This protein binds this small molecule.
Small molecule (SMILES): C[C@H](O)[C@H](N)[C@@H]1O[C@](O)(C(=O)O)C[C@H](O)[C@@H]1N

Sequence of chain 1.L:
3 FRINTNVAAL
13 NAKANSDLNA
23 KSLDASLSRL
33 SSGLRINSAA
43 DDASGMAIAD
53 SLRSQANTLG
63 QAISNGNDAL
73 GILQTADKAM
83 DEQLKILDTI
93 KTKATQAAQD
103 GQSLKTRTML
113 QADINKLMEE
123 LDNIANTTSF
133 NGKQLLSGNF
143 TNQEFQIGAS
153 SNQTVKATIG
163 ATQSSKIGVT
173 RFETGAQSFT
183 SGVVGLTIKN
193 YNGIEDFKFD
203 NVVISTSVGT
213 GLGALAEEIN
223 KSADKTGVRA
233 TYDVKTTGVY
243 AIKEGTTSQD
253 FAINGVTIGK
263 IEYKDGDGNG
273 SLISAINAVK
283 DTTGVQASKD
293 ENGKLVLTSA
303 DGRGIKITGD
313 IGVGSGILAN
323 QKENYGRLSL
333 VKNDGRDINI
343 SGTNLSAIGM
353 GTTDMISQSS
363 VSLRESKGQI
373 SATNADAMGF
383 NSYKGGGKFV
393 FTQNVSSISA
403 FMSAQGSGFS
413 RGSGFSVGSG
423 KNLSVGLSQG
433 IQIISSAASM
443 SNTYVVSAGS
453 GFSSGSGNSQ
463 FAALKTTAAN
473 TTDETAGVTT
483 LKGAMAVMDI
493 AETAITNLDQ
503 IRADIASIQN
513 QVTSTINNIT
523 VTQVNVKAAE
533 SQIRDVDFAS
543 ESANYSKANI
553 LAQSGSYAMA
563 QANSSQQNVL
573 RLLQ

Binding-site contacts:
Ligand atom C5 contacts residue GLY451 of chain 1.L at 4.3 Å.
Ligand atom C3 contacts residue VAL447 of chain 1.L at 4.2 Å (hydrophobic).
Ligand atom C6 contacts residue SER449 of chain 1.L at 3.4 Å.
Ligand atom O4 contacts residue GLY451 of chain 1.L at 3.6 Å.
Ligand atom C4 contacts residue GLY451 of chain 1.L at 3.8 Å.
Ligand atom O1A contacts residue LYS467 of chain 1.L at 4.1 Å.
Ligand atom C4 contacts residue SER452 of chain 1.L at 3.4 Å.
Ligand atom O1A contacts residue SER449 of chain 1.L at 3.4 Å.
Ligand atom O4 contacts residue SER449 of chain 1.L at 3.7 Å.
Ligand atom O1B contacts residue VAL448 of chain 1.L at 4.3 Å.
Ligand atom C1 contacts residue VAL447 of chain 1.L at 4.4 Å (hydrophobic).
Ligand atom N5 contacts residue SER449 of chain 1.L at 4.3 Å.
Ligand atom O6 contacts residue SER449 of chain 1.L at 2.8 Å (h-bond).
Ligand atom C4 contacts residue SER449 of chain 1.L at 2.5 Å.
Ligand atom O4 contacts residue SER452 of chain 1.L at 3.2 Å (h-bond).
Ligand atom C2 contacts residue SER449 of chain 1.L at 1.4 Å.
Ligand atom O1B contacts residue SER449 of chain 1.L at 2.6 Å (h-bond).
Ligand atom C5 contacts residue SER449 of chain 1.L at 3.5 Å.
Ligand atom O1B contacts residue LYS467 of chain 1.L at 4.5 Å.
Ligand atom C3 contacts residue SER452 of chain 1.L at 4.2 Å.
Ligand atom O1B contacts residue VAL447 of chain 1.L at 3.2 Å.
Ligand atom C1 contacts residue SER449 of chain 1.L at 2.3 Å.
Ligand atom C3 contacts residue SER449 of chain 1.L at 1.7 Å.